Sequence of chain 1.B:
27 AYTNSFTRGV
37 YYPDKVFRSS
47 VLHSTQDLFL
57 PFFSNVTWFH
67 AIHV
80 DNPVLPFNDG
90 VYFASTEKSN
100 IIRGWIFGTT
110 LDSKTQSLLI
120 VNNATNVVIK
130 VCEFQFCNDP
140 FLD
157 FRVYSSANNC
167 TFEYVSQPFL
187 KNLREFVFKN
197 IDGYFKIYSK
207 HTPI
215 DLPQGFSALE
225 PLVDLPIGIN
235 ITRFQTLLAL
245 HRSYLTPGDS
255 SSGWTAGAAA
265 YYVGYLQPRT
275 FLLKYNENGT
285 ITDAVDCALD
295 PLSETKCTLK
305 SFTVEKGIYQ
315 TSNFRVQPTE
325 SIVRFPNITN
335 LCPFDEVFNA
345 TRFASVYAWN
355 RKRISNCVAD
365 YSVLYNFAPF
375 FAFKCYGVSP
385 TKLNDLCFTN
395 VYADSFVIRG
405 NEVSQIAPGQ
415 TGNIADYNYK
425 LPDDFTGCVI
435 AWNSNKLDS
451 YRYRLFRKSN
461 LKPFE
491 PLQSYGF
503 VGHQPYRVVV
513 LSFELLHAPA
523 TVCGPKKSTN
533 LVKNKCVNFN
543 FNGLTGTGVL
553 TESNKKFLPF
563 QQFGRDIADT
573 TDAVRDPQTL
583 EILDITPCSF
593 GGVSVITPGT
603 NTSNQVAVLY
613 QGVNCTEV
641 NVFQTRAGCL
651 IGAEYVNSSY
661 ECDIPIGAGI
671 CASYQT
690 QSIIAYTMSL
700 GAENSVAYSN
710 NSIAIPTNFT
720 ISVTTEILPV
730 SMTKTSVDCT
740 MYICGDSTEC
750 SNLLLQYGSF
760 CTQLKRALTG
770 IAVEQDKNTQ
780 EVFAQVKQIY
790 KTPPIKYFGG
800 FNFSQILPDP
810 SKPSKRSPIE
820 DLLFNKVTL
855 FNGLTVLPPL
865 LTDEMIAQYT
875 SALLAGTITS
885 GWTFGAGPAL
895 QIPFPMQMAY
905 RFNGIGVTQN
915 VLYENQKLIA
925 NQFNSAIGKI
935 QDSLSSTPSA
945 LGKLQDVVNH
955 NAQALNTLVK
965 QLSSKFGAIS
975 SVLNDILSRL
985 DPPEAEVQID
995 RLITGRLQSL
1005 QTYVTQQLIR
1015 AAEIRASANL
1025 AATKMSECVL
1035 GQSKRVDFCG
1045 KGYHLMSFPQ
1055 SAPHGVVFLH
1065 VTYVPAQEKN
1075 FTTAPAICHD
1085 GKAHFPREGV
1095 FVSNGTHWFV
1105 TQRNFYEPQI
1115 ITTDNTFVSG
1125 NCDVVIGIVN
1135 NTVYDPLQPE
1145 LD

Binding-site contacts:
Ligand atom O5 contacts residue ASN1134 of chain 1.B at 4.1 Å.
Ligand atom C2 contacts residue ASN1134 of chain 1.B at 3.8 Å.
Ligand atom O7 contacts residue ASN1134 of chain 1.B at 2.1 Å (h-bond).
Ligand atom N2 contacts residue ASN1134 of chain 1.B at 3.7 Å.
Ligand atom C1 contacts residue ASN1134 of chain 1.B at 3.2 Å.
Ligand atom C7 contacts residue ASN1134 of chain 1.B at 2.9 Å.
Ligand atom C8 contacts residue ASN1134 of chain 1.B at 3.8 Å.

The protein below binds the small molecule below.
Small molecule (SMILES): CC(=O)N[C@@H]1[C@@H](O)[C@H](O)[C@@H](CO)O[C@H]1O